The protein below binds the small molecule below.
Small molecule (SMILES): CC(=O)N[C@@H]1[C@@H](O)[C@H](O)[C@@H](CO)O[C@H]1O

Binding-site contacts:
Ligand atom C5 contacts residue ASN122 of chain 2.A at 3.7 Å.
Ligand atom O7 contacts residue ARG118 of chain 2.A at 2.6 Å (salt-bridge).
Ligand atom O7 contacts residue ASN122 of chain 2.A at 4.1 Å.
Ligand atom C7 contacts residue ARG118 of chain 2.A at 3.4 Å.
Ligand atom C1 contacts residue ASN122 of chain 2.A at 1.4 Å.
Ligand atom O5 contacts residue ASN122 of chain 2.A at 2.4 Å (h-bond).
Ligand atom C8 contacts residue ARG118 of chain 2.A at 3.7 Å.
Ligand atom O6 contacts residue TYR123 of chain 2.A at 2.9 Å (h-bond).
Ligand atom C6 contacts residue TYR123 of chain 2.A at 4.1 Å (hydrophobic).
Ligand atom C3 contacts residue ASN122 of chain 2.A at 3.8 Å.
Ligand atom O5 contacts residue ILE126 of chain 2.A at 4.2 Å.
Ligand atom N2 contacts residue ASN122 of chain 2.A at 2.9 Å (h-bond).
Ligand atom C1 contacts residue ILE126 of chain 2.A at 4.3 Å (hydrophobic).
Ligand atom C2 contacts residue ASN122 of chain 2.A at 2.4 Å.
Ligand atom C7 contacts residue ASN122 of chain 2.A at 3.7 Å.
Ligand atom C4 contacts residue ASN122 of chain 2.A at 4.2 Å.

Sequence of chain 2.A:
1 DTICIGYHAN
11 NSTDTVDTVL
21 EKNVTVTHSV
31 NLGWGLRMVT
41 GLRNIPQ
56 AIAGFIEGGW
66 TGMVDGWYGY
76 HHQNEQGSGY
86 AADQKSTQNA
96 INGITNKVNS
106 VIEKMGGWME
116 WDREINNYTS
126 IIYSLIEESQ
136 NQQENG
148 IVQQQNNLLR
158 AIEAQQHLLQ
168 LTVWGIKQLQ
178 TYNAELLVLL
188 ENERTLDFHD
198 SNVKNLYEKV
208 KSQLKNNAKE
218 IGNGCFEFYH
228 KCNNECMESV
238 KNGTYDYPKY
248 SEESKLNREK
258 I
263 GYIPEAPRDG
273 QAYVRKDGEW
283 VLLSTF